Sequence of chain 1.B:
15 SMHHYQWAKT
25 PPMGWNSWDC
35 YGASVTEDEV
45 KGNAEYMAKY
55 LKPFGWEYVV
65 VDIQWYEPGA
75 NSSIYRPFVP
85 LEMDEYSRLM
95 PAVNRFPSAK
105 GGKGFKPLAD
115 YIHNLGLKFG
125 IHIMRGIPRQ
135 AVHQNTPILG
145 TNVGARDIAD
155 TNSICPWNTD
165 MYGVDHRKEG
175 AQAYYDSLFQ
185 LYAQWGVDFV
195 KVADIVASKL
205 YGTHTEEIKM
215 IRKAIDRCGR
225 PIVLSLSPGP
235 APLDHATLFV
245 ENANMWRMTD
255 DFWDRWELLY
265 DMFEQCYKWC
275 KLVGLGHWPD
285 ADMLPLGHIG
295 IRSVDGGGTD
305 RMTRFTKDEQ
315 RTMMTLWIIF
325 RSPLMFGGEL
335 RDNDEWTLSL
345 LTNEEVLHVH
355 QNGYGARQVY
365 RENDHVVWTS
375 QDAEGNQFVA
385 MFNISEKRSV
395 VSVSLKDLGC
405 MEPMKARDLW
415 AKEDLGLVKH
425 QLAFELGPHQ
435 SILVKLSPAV

Binding-site contacts:
Ligand atom O3 contacts residue ASP255 of chain 1.B at 3.8 Å.
Ligand atom C3 contacts residue LYS195 of chain 1.B at 3.8 Å.
Ligand atom C2 contacts residue ARG251 of chain 1.B at 3.4 Å.
Ligand atom O1 contacts residue TRP161 of chain 1.B at 3.4 Å.
Ligand atom O4 contacts residue HIS126 of chain 1.B at 3.0 Å (h-bond).
Ligand atom C2 contacts residue GOL1 of chain 1.X at 4.0 Å.
Ligand atom C3 contacts residue ASP255 of chain 1.B at 3.5 Å.
Ligand atom C4 contacts residue LYS195 of chain 1.B at 3.8 Å.
Ligand atom O3 contacts residue MET287 of chain 1.B at 3.6 Å.
Ligand atom C1 contacts residue ALA197 of chain 1.B at 3.7 Å (hydrophobic).
Ligand atom C3 contacts residue GOL1 of chain 1.X at 3.7 Å.
Ligand atom C1 contacts residue SER231 of chain 1.B at 3.6 Å.
Ligand atom C5 contacts residue ILE67 of chain 1.B at 4.0 Å (hydrophobic).
Ligand atom C2 contacts residue LYS195 of chain 1.B at 4.0 Å.
Ligand atom C5 contacts residue GOL1 of chain 1.X at 4.0 Å.
Ligand atom O2 contacts residue ASP255 of chain 1.B at 2.4 Å (salt-bridge).
Ligand atom O5 contacts residue TRP161 of chain 1.B at 3.1 Å.
Ligand atom O1 contacts residue SER231 of chain 1.B at 3.3 Å (h-bond).
Ligand atom O1 contacts residue PRO232 of chain 1.B at 3.2 Å (h-bond).
Ligand atom C4 contacts residue HIS126 of chain 1.B at 3.9 Å.
Ligand atom O2 contacts residue PRO232 of chain 1.B at 3.2 Å.
Ligand atom O4 contacts residue LYS195 of chain 1.B at 2.9 Å (salt-bridge).
Ligand atom C1 contacts residue TRP161 of chain 1.B at 3.9 Å (hydrophobic).
Ligand atom O3 contacts residue TRP32 of chain 1.B at 3.8 Å.
Ligand atom O2 contacts residue GOL1 of chain 1.X at 3.8 Å.
Ligand atom C1 contacts residue HIS126 of chain 1.B at 3.9 Å.
Ligand atom C2 contacts residue SER231 of chain 1.B at 4.0 Å.
Ligand atom O5 contacts residue ALA197 of chain 1.B at 4.0 Å.
Ligand atom O4 contacts residue ASP66 of chain 1.B at 2.7 Å (salt-bridge).
Ligand atom O5 contacts residue HIS126 of chain 1.B at 3.7 Å.
Ligand atom O5 contacts residue GOL1 of chain 1.X at 3.6 Å (h-bond).
Ligand atom O3 contacts residue LYS195 of chain 1.B at 3.0 Å (salt-bridge).
Ligand atom C5 contacts residue HIS126 of chain 1.B at 3.4 Å.
Ligand atom O2 contacts residue ARG251 of chain 1.B at 2.9 Å (salt-bridge).
Ligand atom C4 contacts residue TRP32 of chain 1.B at 3.9 Å (hydrophobic).
Ligand atom C4 contacts residue ASP66 of chain 1.B at 3.4 Å.
Ligand atom O3 contacts residue ARG251 of chain 1.B at 3.5 Å (salt-bridge).
Ligand atom O1 contacts residue ALA197 of chain 1.B at 3.4 Å.
Ligand atom C2 contacts residue ASP255 of chain 1.B at 3.4 Å.
Ligand atom C5 contacts residue TYR79 of chain 1.B at 3.9 Å (hydrophobic).

The protein below binds the small molecule below.
Small molecule (SMILES): O[C@@H]1[C@@H](O)[C@@H](O)OC[C@@H]1O